This protein binds this small molecule.
Small molecule (SMILES): OCCCO

Binding-site contacts:
Ligand atom C2 contacts residue SER149 of chain 1.B at 4.0 Å.
Ligand atom C2 contacts residue ARG150 of chain 1.B at 3.5 Å.
Ligand atom O3 contacts residue GLU152 of chain 1.B at 2.6 Å (salt-bridge).
Ligand atom C1 contacts residue SER241 of chain 1.B at 4.3 Å.
Ligand atom C2 contacts residue VAL151 of chain 1.B at 4.5 Å (hydrophobic).
Ligand atom C1 contacts residue ARG150 of chain 1.B at 3.4 Å.
Ligand atom C3 contacts residue SER149 of chain 1.B at 3.6 Å.
Ligand atom C3 contacts residue ARG150 of chain 1.B at 3.4 Å.
Ligand atom C2 contacts residue SER241 of chain 1.B at 3.8 Å.
Ligand atom O1 contacts residue ASP242 of chain 1.B at 3.0 Å (salt-bridge).
Ligand atom O3 contacts residue VAL151 of chain 1.B at 3.7 Å.
Ligand atom C3 contacts residue GLU152 of chain 1.B at 3.9 Å.
Ligand atom O1 contacts residue SER241 of chain 1.B at 3.5 Å.
Ligand atom C1 contacts residue ASP242 of chain 1.B at 4.3 Å.
Ligand atom C3 contacts residue VAL151 of chain 1.B at 3.5 Å (hydrophobic).
Ligand atom C1 contacts residue GLU152 of chain 1.B at 4.5 Å.
Ligand atom O1 contacts residue ARG150 of chain 1.B at 3.3 Å (salt-bridge).
Ligand atom C2 contacts residue GLU152 of chain 1.B at 4.3 Å.
Ligand atom O3 contacts residue ARG150 of chain 1.B at 3.8 Å.

Sequence of chain 1.B:
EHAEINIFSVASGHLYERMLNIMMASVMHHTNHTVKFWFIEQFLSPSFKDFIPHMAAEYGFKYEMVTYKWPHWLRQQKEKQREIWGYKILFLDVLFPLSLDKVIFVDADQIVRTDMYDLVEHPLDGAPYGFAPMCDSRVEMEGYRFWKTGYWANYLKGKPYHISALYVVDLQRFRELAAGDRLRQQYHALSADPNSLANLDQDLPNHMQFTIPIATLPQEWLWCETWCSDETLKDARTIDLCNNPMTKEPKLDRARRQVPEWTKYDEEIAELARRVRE